This protein binds this small molecule.
Small molecule (SMILES): CC(=O)N[C@@H]1[C@@H](O)[C@H](O)[C@@H](CO)O[C@H]1O

Sequence of chain 1.D:
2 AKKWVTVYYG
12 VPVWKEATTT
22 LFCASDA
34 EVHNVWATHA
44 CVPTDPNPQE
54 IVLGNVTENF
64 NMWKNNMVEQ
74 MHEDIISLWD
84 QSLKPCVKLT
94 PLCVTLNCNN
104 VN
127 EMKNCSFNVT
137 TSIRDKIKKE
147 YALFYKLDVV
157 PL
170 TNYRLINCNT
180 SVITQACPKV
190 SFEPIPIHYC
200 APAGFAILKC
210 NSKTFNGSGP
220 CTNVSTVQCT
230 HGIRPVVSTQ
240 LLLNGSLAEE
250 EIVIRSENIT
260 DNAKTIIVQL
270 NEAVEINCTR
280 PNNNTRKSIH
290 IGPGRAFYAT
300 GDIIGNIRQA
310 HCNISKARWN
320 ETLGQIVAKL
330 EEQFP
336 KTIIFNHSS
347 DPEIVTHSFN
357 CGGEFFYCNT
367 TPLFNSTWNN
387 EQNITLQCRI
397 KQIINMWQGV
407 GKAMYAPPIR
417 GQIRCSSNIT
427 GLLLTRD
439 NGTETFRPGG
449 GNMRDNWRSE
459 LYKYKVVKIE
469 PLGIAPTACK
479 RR

Binding-site contacts:
Ligand atom N2 contacts residue ASN215 of chain 1.D at 2.4 Å (h-bond).
Ligand atom C1 contacts residue SER217 of chain 1.D at 3.8 Å.
Ligand atom C4 contacts residue ASN215 of chain 1.D at 4.3 Å.
Ligand atom C8 contacts residue GLU256 of chain 1.D at 4.1 Å.
Ligand atom C5 contacts residue ASN215 of chain 1.D at 3.7 Å.
Ligand atom N2 contacts residue SER217 of chain 1.D at 4.4 Å.
Ligand atom O7 contacts residue GLN332 of chain 1.D at 3.8 Å.
Ligand atom C2 contacts residue ASN215 of chain 1.D at 2.5 Å.
Ligand atom O6 contacts residue PRO219 of chain 1.D at 4.4 Å.
Ligand atom C8 contacts residue ASN215 of chain 1.D at 3.3 Å.
Ligand atom O7 contacts residue ASN215 of chain 1.D at 4.0 Å.
Ligand atom C7 contacts residue ASN215 of chain 1.D at 3.1 Å.
Ligand atom O5 contacts residue ASN215 of chain 1.D at 2.4 Å (h-bond).
Ligand atom C1 contacts residue ASN215 of chain 1.D at 1.4 Å.
Ligand atom C3 contacts residue ASN215 of chain 1.D at 3.8 Å.
Ligand atom C8 contacts residue SER255 of chain 1.D at 3.1 Å.
Ligand atom O5 contacts residue SER217 of chain 1.D at 4.4 Å.